Binding-site contacts:
Ligand atom SG contacts residue CAC1 of chain 1.H at 4.2 Å.
Ligand atom C contacts residue ARG270 of chain 1.B at 2.9 Å.
Ligand atom N contacts residue CAC1 of chain 1.H at 2.8 Å.
Ligand atom CA contacts residue GLN163 of chain 1.B at 3.7 Å.
Ligand atom OXT contacts residue ARG270 of chain 1.B at 2.3 Å (salt-bridge).
Ligand atom CA contacts residue GLY167 of chain 1.B at 3.9 Å.
Ligand atom C contacts residue GLY167 of chain 1.B at 3.3 Å.
Ligand atom OXT contacts residue GLN163 of chain 1.B at 3.0 Å (h-bond).
Ligand atom O contacts residue GLY167 of chain 1.B at 2.9 Å (h-bond).
Ligand atom CB contacts residue GLY167 of chain 1.B at 3.5 Å.
Ligand atom O contacts residue GLU243 of chain 1.B at 4.4 Å.
Ligand atom C contacts residue CYS136 of chain 1.B at 4.3 Å (hydrophobic).
Ligand atom CA contacts residue CAC1 of chain 1.H at 3.3 Å.
Ligand atom SG contacts residue CYS136 of chain 1.B at 2.0 Å (h-bond).
Ligand atom OXT contacts residue ASN277 of chain 1.B at 3.5 Å (h-bond).
Ligand atom OXT contacts residue GLY167 of chain 1.B at 3.3 Å.
Ligand atom N contacts residue ASN135 of chain 1.B at 4.0 Å.
Ligand atom O contacts residue GLN163 of chain 1.B at 3.9 Å.
Ligand atom CA contacts residue CYS136 of chain 1.B at 3.3 Å (hydrophobic).
Ligand atom CA contacts residue ASN277 of chain 1.B at 4.3 Å.
Ligand atom SG contacts residue ASN277 of chain 1.B at 3.5 Å (h-bond).
Ligand atom CB contacts residue CYS136 of chain 1.B at 3.0 Å (hydrophobic).
Ligand atom CA contacts residue ARG270 of chain 1.B at 4.4 Å.
Ligand atom N contacts residue GLY167 of chain 1.B at 4.3 Å.
Ligand atom N contacts residue GLU243 of chain 1.B at 2.8 Å (salt-bridge).
Ligand atom OXT contacts residue ALA164 of chain 1.B at 4.1 Å.
Ligand atom OXT contacts residue GLN353 of chain 1.B at 3.7 Å.
Ligand atom C contacts residue ASN277 of chain 1.B at 4.4 Å.
Ligand atom N contacts residue GLN163 of chain 1.B at 4.3 Å.
Ligand atom C contacts residue GLN163 of chain 1.B at 3.3 Å.
Ligand atom SG contacts residue GLY167 of chain 1.B at 3.9 Å.
Ligand atom OXT contacts residue CYS136 of chain 1.B at 4.1 Å.
Ligand atom O contacts residue ILE231 of chain 1.B at 4.2 Å.
Ligand atom O contacts residue ARG270 of chain 1.B at 2.8 Å (salt-bridge).
Ligand atom SG contacts residue NAP1 of chain 1.I at 3.5 Å (h-bond).
Ligand atom CB contacts residue CAC1 of chain 1.H at 2.8 Å.
Ligand atom CB contacts residue NAP1 of chain 1.I at 3.9 Å.
Ligand atom CA contacts residue GLU243 of chain 1.B at 3.7 Å.
Ligand atom O contacts residue ALA168 of chain 1.B at 4.0 Å.
Ligand atom SG contacts residue GLN353 of chain 1.B at 3.3 Å (h-bond).

Sequence of chain 1.B:
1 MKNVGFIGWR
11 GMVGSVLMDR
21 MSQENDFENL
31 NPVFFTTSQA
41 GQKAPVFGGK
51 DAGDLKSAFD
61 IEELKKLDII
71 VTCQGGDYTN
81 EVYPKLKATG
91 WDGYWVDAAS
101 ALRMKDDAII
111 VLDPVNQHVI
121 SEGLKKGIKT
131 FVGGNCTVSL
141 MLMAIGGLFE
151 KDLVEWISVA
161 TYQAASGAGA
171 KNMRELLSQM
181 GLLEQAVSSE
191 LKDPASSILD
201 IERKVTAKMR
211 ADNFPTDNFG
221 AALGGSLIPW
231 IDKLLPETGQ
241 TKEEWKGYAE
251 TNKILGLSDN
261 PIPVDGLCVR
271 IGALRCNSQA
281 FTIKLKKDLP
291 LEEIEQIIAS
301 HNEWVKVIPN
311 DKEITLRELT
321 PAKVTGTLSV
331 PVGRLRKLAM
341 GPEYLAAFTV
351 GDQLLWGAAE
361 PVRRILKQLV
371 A

This small molecule binds to this protein.
Small molecule (SMILES): N[C@@H](CS)C(=O)O